Binding-site contacts:
Ligand atom N2 contacts residue ASN138 of chain 1.A at 2.9 Å (h-bond).
Ligand atom C8 contacts residue ASN138 of chain 1.A at 4.1 Å.
Ligand atom C7 contacts residue ASN138 of chain 1.A at 3.3 Å.
Ligand atom C5 contacts residue ASN138 of chain 1.A at 3.6 Å.
Ligand atom O5 contacts residue ARG217 of chain 1.A at 4.0 Å.
Ligand atom O5 contacts residue SER140 of chain 1.A at 4.5 Å.
Ligand atom O5 contacts residue ASN138 of chain 1.A at 2.3 Å (h-bond).
Ligand atom O5 contacts residue ASN138 of chain 1.A at 4.4 Å.
Ligand atom C6 contacts residue ARG217 of chain 1.A at 3.9 Å.
Ligand atom C4 contacts residue ASN138 of chain 1.A at 4.1 Å.
Ligand atom O2 contacts residue ARG217 of chain 1.A at 4.2 Å.
Ligand atom C1 contacts residue ARG217 of chain 1.A at 3.6 Å.
Ligand atom C6 contacts residue ASP141 of chain 1.A at 4.2 Å.
Ligand atom C1 contacts residue SER140 of chain 1.A at 4.3 Å.
Ligand atom O7 contacts residue ASN138 of chain 1.A at 3.5 Å (h-bond).
Ligand atom C2 contacts residue ARG217 of chain 1.A at 3.8 Å.
Ligand atom O5 contacts residue ASP141 of chain 1.A at 3.5 Å (salt-bridge).
Ligand atom C5 contacts residue ASP141 of chain 1.A at 4.3 Å.
Ligand atom C2 contacts residue ASN138 of chain 1.A at 2.4 Å.
Ligand atom C1 contacts residue ASP141 of chain 1.A at 3.8 Å.
Ligand atom O6 contacts residue ARG217 of chain 1.A at 4.4 Å.
Ligand atom C5 contacts residue SER140 of chain 1.A at 4.1 Å.
Ligand atom C3 contacts residue ASN138 of chain 1.A at 3.7 Å.
Ligand atom C1 contacts residue ASN138 of chain 1.A at 1.4 Å.

Sequence of chain 1.A:
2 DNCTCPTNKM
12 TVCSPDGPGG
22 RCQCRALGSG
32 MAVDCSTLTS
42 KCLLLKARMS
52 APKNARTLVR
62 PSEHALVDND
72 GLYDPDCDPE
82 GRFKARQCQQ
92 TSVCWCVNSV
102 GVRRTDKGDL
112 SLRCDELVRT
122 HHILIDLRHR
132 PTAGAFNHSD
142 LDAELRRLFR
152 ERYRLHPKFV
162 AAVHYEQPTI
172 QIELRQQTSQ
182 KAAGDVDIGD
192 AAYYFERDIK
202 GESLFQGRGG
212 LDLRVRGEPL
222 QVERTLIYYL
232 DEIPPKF

The small molecule below binds the protein below.
Small molecule (SMILES): CC(=O)N[C@H]1[C@H](O[C@H]2[C@H](O)[C@@H](NC(C)=O)CO[C@@H]2CO[C@@H]2O[C@@H](C)[C@@H](O)[C@@H](O)[C@@H]2O)O[C@H](CO)[C@@H](O)[C@@H]1O